Sequence of chain 1.A:
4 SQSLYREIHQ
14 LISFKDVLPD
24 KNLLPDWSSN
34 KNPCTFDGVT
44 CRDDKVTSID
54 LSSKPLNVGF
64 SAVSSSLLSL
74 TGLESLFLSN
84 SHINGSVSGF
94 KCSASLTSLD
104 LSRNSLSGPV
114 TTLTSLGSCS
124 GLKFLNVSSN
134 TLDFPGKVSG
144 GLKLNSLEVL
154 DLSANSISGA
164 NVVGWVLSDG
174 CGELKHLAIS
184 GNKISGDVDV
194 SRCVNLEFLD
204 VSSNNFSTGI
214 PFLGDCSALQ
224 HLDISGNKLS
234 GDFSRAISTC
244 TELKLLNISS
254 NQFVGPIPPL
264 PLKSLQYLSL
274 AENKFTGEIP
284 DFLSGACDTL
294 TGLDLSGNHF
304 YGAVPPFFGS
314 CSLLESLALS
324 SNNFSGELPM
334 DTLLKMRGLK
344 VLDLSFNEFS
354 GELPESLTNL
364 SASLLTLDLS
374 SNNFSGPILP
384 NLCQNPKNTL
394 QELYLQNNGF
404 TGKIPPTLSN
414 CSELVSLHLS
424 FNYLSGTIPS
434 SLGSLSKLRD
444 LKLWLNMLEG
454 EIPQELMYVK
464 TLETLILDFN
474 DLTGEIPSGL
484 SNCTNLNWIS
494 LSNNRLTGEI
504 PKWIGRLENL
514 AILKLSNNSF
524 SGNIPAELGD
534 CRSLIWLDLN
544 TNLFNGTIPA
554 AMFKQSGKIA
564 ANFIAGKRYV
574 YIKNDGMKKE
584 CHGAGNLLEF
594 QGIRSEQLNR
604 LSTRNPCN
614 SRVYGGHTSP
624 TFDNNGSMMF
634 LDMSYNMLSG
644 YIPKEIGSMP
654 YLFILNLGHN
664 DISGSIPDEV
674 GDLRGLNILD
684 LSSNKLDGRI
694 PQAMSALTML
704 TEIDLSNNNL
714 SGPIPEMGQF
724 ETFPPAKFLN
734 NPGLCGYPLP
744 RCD

Binding-site contacts:
Ligand atom N2 contacts residue ASN87 of chain 1.A at 2.7 Å (h-bond).
Ligand atom O7 contacts residue ASN87 of chain 1.A at 3.4 Å (h-bond).
Ligand atom C1 contacts residue ASN87 of chain 1.A at 1.4 Å.
Ligand atom O5 contacts residue ASN87 of chain 1.A at 2.4 Å (h-bond).
Ligand atom C2 contacts residue ASN87 of chain 1.A at 2.3 Å.
Ligand atom C8 contacts residue GLY88 of chain 1.A at 4.0 Å.
Ligand atom C3 contacts residue ASN87 of chain 1.A at 3.7 Å.
Ligand atom C8 contacts residue ASN87 of chain 1.A at 4.1 Å.
Ligand atom C7 contacts residue ASN87 of chain 1.A at 3.1 Å.
Ligand atom C5 contacts residue ASN87 of chain 1.A at 3.7 Å.
Ligand atom C4 contacts residue ASN87 of chain 1.A at 4.2 Å.

A small-molecule ligand and the protein it binds are described below.
Small molecule (SMILES): CC(=O)N[C@@H]1[C@@H](O)[C@H](O)[C@@H](CO)O[C@H]1O